A protein and the small-molecule ligand that binds it are described below.
Small molecule (SMILES): C[C@@H](O)[C@H](NC(=O)[C@H](CO)NC(=O)[C@H](CO)NC(=O)[C@@H](NC(=O)[C@H](Cc1ccccc1)NC(=O)[C@H](CCC(N)=O)NC(=O)[C@@H](N)CCCCN)[C@@H](C)O)C(=O)N[C@H](C=O)CO

Binding-site contacts:
Ligand atom N contacts residue THR315 of chain 1.B at 2.8 Å (h-bond).
Ligand atom OG contacts residue ASP33 of chain 1.B at 3.2 Å (salt-bridge).
Ligand atom CD contacts residue ASP321 of chain 1.B at 3.5 Å.
Ligand atom N contacts residue LEU317 of chain 1.B at 3.0 Å (h-bond).
Ligand atom N contacts residue HIS32 of chain 1.B at 3.4 Å (h-bond).
Ligand atom N contacts residue THR313 of chain 1.B at 2.9 Å (h-bond).
Ligand atom O contacts residue SER66 of chain 1.B at 3.5 Å (h-bond).
Ligand atom O contacts residue ASN314 of chain 1.B at 3.2 Å (h-bond).
Ligand atom NE2 contacts residue ASP321 of chain 1.B at 2.9 Å (salt-bridge).
Ligand atom O contacts residue ILE68 of chain 1.B at 3.1 Å (h-bond).
Ligand atom OG1 contacts residue ASP67 of chain 1.B at 2.8 Å (salt-bridge).
Ligand atom NZ contacts residue ASP288 of chain 1.B at 3.6 Å (salt-bridge).
Ligand atom CB contacts residue PRO65 of chain 1.B at 3.3 Å (hydrophobic).
Ligand atom NE2 contacts residue ASN118 of chain 1.B at 3.1 Å (h-bond).
Ligand atom CB contacts residue PHE166 of chain 1.B at 3.2 Å (hydrophobic).
Ligand atom O contacts residue THR315 of chain 1.B at 3.1 Å (h-bond).
Ligand atom OG contacts residue THR315 of chain 1.B at 3.4 Å.
Ligand atom CA contacts residue LEU317 of chain 1.B at 3.3 Å (hydrophobic).
Ligand atom CA contacts residue THR313 of chain 1.B at 3.4 Å.
Ligand atom O contacts residue SER318 of chain 1.B at 3.1 Å.
Ligand atom CG contacts residue PRO65 of chain 1.B at 3.3 Å (hydrophobic).
Ligand atom OE1 contacts residue ASP321 of chain 1.B at 3.2 Å (salt-bridge).
Ligand atom CB contacts residue TYR208 of chain 1.B at 3.4 Å (hydrophobic).
Ligand atom OG contacts residue PHE166 of chain 1.B at 2.9 Å (h-bond).
Ligand atom N contacts residue ASP67 of chain 1.B at 3.4 Å (salt-bridge).
Ligand atom OG contacts residue GLN293 of chain 1.B at 2.9 Å (h-bond).
Ligand atom O contacts residue THR319 of chain 1.B at 3.0 Å (h-bond).
Ligand atom O contacts residue ASP67 of chain 1.B at 3.0 Å (salt-bridge).
Ligand atom O contacts residue LEU317 of chain 1.B at 3.0 Å (h-bond).
Ligand atom N contacts residue THR319 of chain 1.B at 3.2 Å (h-bond).
Ligand atom O contacts residue ILE316 of chain 1.B at 3.4 Å.
Ligand atom CB contacts residue TYR120 of chain 1.B at 3.5 Å (hydrophobic).
Ligand atom N contacts residue SER66 of chain 1.B at 3.1 Å (h-bond).
Ligand atom CG2 contacts residue TYR120 of chain 1.B at 3.4 Å (hydrophobic).
Ligand atom NE2 contacts residue PRO65 of chain 1.B at 3.4 Å (h-bond).
Ligand atom CB contacts residue THR319 of chain 1.B at 3.6 Å.
Ligand atom CG2 contacts residue ASP33 of chain 1.B at 3.3 Å.
Ligand atom CA contacts residue ASP67 of chain 1.B at 3.5 Å.
Ligand atom CE1 contacts residue SER318 of chain 1.B at 3.5 Å.
Ligand atom CZ contacts residue GLU287 of chain 1.B at 3.5 Å.

Sequence of chain 1.B:
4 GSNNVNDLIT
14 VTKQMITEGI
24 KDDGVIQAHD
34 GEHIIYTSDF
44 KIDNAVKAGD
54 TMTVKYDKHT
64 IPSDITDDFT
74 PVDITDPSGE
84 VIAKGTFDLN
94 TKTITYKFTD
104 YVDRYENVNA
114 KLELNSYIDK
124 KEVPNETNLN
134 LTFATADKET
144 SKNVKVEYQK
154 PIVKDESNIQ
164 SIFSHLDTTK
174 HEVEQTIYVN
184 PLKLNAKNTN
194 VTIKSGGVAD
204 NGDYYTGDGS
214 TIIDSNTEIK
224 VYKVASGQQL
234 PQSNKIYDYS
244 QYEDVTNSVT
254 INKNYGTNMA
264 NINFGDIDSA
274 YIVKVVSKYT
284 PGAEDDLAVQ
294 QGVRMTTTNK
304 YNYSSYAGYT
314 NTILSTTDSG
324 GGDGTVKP